This protein binds this small molecule.
Small molecule (SMILES): CC(=O)N[C@H]1[C@H](O[C@H]2[C@H](O)[C@@H](NC(C)=O)CO[C@@H]2CO)O[C@H](CO)[C@@H](O[C@@H]2O[C@H](CO)[C@@H](O)[C@H](O)[C@@H]2O)[C@@H]1O

Binding-site contacts:
Ligand atom C5 contacts residue ASN340 of chain 1.I at 3.7 Å.
Ligand atom O5 contacts residue ASN340 of chain 1.I at 2.4 Å (h-bond).
Ligand atom C7 contacts residue ASN340 of chain 1.I at 3.2 Å.
Ligand atom O7 contacts residue ASN304 of chain 1.I at 4.4 Å.
Ligand atom O7 contacts residue ASN340 of chain 1.I at 3.4 Å (h-bond).
Ligand atom C8 contacts residue ASN340 of chain 1.I at 3.5 Å.
Ligand atom C7 contacts residue ASN304 of chain 1.I at 4.3 Å.
Ligand atom C8 contacts residue HIS338 of chain 1.I at 3.8 Å.
Ligand atom C1 contacts residue VAL413 of chain 1.I at 3.8 Å (hydrophobic).
Ligand atom C4 contacts residue ASN340 of chain 1.I at 4.2 Å.
Ligand atom N2 contacts residue ASN340 of chain 1.I at 2.9 Å (h-bond).
Ligand atom C3 contacts residue ASN340 of chain 1.I at 3.8 Å.
Ligand atom C1 contacts residue HIS338 of chain 1.I at 4.4 Å.
Ligand atom C7 contacts residue HIS338 of chain 1.I at 3.9 Å.
Ligand atom C2 contacts residue ASN340 of chain 1.I at 2.5 Å.
Ligand atom C8 contacts residue ASN304 of chain 1.I at 3.4 Å.
Ligand atom C1 contacts residue ASN340 of chain 1.I at 1.5 Å.
Ligand atom C3 contacts residue HIS338 of chain 1.I at 3.8 Å.
Ligand atom N2 contacts residue HIS338 of chain 1.I at 3.1 Å (h-bond).
Ligand atom C8 contacts residue THR306 of chain 1.I at 3.6 Å.
Ligand atom O3 contacts residue HIS338 of chain 1.I at 4.1 Å.
Ligand atom C2 contacts residue HIS338 of chain 1.I at 4.0 Å.
Ligand atom O5 contacts residue VAL413 of chain 1.I at 3.9 Å.

Sequence of chain 1.I:
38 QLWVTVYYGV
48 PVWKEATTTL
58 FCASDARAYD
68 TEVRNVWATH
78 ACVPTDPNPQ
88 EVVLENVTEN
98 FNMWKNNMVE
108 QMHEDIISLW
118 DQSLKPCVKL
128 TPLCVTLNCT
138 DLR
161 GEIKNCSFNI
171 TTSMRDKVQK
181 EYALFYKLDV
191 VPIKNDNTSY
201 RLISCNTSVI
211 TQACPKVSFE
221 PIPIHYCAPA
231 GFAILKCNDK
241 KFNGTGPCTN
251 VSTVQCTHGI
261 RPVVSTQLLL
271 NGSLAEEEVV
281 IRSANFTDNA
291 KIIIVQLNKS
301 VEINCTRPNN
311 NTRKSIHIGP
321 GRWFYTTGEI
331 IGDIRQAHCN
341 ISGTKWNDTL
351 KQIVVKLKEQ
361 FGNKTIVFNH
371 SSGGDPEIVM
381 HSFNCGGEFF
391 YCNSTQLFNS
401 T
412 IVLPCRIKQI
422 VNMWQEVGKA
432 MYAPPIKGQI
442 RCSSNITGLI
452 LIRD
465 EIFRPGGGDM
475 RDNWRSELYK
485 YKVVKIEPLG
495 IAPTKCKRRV